Sequence of chain 1.A:
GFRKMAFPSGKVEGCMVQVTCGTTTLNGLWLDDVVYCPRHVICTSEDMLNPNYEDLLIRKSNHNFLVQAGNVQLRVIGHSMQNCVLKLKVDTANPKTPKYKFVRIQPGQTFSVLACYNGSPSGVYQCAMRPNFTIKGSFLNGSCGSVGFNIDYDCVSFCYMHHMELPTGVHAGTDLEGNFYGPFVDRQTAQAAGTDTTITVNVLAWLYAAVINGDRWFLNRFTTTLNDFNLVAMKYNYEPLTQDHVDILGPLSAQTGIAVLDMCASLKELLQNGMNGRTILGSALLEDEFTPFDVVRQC

Binding-site contacts:
Ligand atom C16 contacts residue P8U1 of chain 1.C at 0.3 Å.
Ligand atom C9 contacts residue P8U1 of chain 1.C at 0.1 Å.
Ligand atom N2 contacts residue CYS149 of chain 1.A at 3.0 Å (h-bond).
Ligand atom C3 contacts residue P8U1 of chain 1.C at 0.1 Å.
Ligand atom C7 contacts residue P8U1 of chain 1.C at 0.1 Å.
Ligand atom C14 contacts residue P8U1 of chain 1.C at 0.1 Å.
Ligand atom N1 contacts residue P8U1 of chain 1.C at 0.2 Å (h-bond).
Ligand atom N2 contacts residue P8U1 of chain 1.C at 0.1 Å (h-bond).
Ligand atom O1 contacts residue P8U1 of chain 1.C at 0.5 Å (h-bond).
Ligand atom O3 contacts residue HIS45 of chain 1.A at 2.9 Å (h-bond).
Ligand atom N3 contacts residue P8U1 of chain 1.C at 0.3 Å (h-bond).
Ligand atom C6 contacts residue P8U1 of chain 1.C at 0.5 Å.
Ligand atom C24 contacts residue P8U1 of chain 1.C at 0.2 Å.
Ligand atom C2 contacts residue P8U1 of chain 1.C at 0.1 Å.
Ligand atom O4 contacts residue P8U1 of chain 1.C at 0.3 Å (h-bond).
Ligand atom C11 contacts residue P8U1 of chain 1.C at 0.4 Å.
Ligand atom C5 contacts residue P8U1 of chain 1.C at 0.2 Å.
Ligand atom C20 contacts residue P8U1 of chain 1.C at 0.2 Å.
Ligand atom C1 contacts residue P8U1 of chain 1.C at 0.5 Å.
Ligand atom C8 contacts residue P8U1 of chain 1.C at 0.1 Å.
Ligand atom C19 contacts residue P8U1 of chain 1.C at 0.2 Å.
Ligand atom C17 contacts residue P8U1 of chain 1.C at 0.2 Å.
Ligand atom O2 contacts residue HIS167 of chain 1.A at 2.8 Å (h-bond).
Ligand atom C14 contacts residue CYS149 of chain 1.A at 1.8 Å (hydrophobic).
Ligand atom O5 contacts residue P8U1 of chain 1.C at 0.9 Å (h-bond).
Ligand atom C22 contacts residue P8U1 of chain 1.C at 0.2 Å.
Ligand atom C15 contacts residue P8U1 of chain 1.C at 0.5 Å.
Ligand atom C8 contacts residue CYS149 of chain 1.A at 2.7 Å (hydrophobic).
Ligand atom C23 contacts residue P8U1 of chain 1.C at 0.2 Å.
Ligand atom O2 contacts residue P8U1 of chain 1.C at 0.7 Å (h-bond).
Ligand atom C21 contacts residue P8U1 of chain 1.C at 0.3 Å.
Ligand atom C12 contacts residue P8U1 of chain 1.C at 0.1 Å.
Ligand atom N1 contacts residue GLN193 of chain 1.A at 2.9 Å (h-bond).
Ligand atom C13 contacts residue P8U1 of chain 1.C at 0.1 Å.
Ligand atom C10 contacts residue P8U1 of chain 1.C at 0.2 Å.
Ligand atom O1 contacts residue GLU170 of chain 1.A at 2.8 Å (salt-bridge).
Ligand atom O3 contacts residue CYS149 of chain 1.A at 2.6 Å (h-bond).
Ligand atom C18 contacts residue P8U1 of chain 1.C at 0.2 Å.
Ligand atom C4 contacts residue P8U1 of chain 1.C at 0.3 Å.
Ligand atom O3 contacts residue P8U1 of chain 1.C at 1.4 Å.

This small molecule binds to this protein.
Small molecule (SMILES): CC(C)C[C@H](NC(=O)OC[C@H]1C[C@@H]1C1CCCCC1)C(=O)N[C@@H](C[C@@H]1CCNC1=O)[C@H](O)[S+](=O)(O)O